Sequence of chain 1.B:
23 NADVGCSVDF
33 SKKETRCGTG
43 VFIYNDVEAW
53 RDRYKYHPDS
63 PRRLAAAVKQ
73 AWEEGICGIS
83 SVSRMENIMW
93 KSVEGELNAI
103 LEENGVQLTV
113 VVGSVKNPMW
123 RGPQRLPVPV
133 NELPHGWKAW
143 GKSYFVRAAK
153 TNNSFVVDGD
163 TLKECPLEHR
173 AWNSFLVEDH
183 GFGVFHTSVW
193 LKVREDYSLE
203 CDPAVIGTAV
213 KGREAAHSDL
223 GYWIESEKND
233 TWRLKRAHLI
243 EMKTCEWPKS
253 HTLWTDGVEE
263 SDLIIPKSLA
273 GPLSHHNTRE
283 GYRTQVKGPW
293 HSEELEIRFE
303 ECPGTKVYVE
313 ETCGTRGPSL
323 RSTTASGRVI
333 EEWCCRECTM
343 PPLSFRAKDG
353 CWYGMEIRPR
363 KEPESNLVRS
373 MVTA

This small molecule binds to this protein.
Small molecule (SMILES): CC(=O)N[C@@H]1[C@@H](O)[C@H](O)[C@@H](CO)O[C@H]1O

Binding-site contacts:
Ligand atom O6 contacts residue ASN154 of chain 1.B at 4.4 Å.
Ligand atom C4 contacts residue ASN154 of chain 1.B at 4.1 Å.
Ligand atom O5 contacts residue ASN154 of chain 1.B at 2.3 Å (h-bond).
Ligand atom N2 contacts residue ASN154 of chain 1.B at 3.0 Å (h-bond).
Ligand atom C7 contacts residue ASN154 of chain 1.B at 3.7 Å.
Ligand atom C8 contacts residue ASN154 of chain 1.B at 3.8 Å.
Ligand atom C2 contacts residue ASN154 of chain 1.B at 2.5 Å.
Ligand atom C3 contacts residue ASN154 of chain 1.B at 3.8 Å.
Ligand atom C5 contacts residue ASN154 of chain 1.B at 3.6 Å.
Ligand atom C1 contacts residue ASN154 of chain 1.B at 1.4 Å.